This small molecule binds to this protein.
Small molecule (SMILES): CC(=O)N[C@H]1[C@H](O[C@H]2[C@H](O)[C@@H](NC(C)=O)CO[C@@H]2CO)O[C@H](CO)[C@@H](O)[C@@H]1O

Sequence of chain 1.P:
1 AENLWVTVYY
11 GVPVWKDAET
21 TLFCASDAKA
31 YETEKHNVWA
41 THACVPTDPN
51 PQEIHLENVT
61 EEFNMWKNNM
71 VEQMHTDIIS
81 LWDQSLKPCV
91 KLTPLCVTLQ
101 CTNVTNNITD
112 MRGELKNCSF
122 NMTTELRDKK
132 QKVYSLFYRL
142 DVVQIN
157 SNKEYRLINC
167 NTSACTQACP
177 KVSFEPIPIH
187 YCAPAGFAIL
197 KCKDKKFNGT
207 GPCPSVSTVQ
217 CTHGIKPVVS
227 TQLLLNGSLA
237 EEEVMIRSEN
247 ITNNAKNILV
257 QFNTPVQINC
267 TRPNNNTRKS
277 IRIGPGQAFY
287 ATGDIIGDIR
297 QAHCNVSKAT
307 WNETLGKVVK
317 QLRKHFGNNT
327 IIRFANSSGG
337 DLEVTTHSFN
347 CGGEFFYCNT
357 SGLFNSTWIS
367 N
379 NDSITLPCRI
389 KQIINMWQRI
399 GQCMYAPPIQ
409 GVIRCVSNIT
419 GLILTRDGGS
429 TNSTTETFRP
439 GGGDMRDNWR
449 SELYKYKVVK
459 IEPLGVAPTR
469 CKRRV

Binding-site contacts:
Ligand atom C2 contacts residue ASN167 of chain 1.P at 2.2 Å.
Ligand atom C6 contacts residue ARG162 of chain 1.P at 3.5 Å.
Ligand atom O3 contacts residue ASN167 of chain 1.P at 4.5 Å.
Ligand atom O7 contacts residue ARG278 of chain 1.H at 3.3 Å (salt-bridge).
Ligand atom O6 contacts residue ARG162 of chain 1.P at 3.4 Å (salt-bridge).
Ligand atom C5 contacts residue ILE164 of chain 1.P at 4.5 Å (hydrophobic).
Ligand atom O5 contacts residue ASN167 of chain 1.P at 1.8 Å (h-bond).
Ligand atom C4 contacts residue ASN167 of chain 1.P at 3.7 Å.
Ligand atom C6 contacts residue ASN167 of chain 1.P at 4.0 Å.
Ligand atom C6 contacts residue ILE164 of chain 1.P at 4.0 Å (hydrophobic).
Ligand atom C1 contacts residue ASN167 of chain 1.P at 1.4 Å.
Ligand atom O6 contacts residue ASN167 of chain 1.P at 4.3 Å.
Ligand atom C7 contacts residue ARG278 of chain 1.H at 4.2 Å.
Ligand atom O5 contacts residue ARG162 of chain 1.P at 3.5 Å (salt-bridge).
Ligand atom O7 contacts residue ASN167 of chain 1.P at 3.1 Å (h-bond).
Ligand atom C7 contacts residue ASN167 of chain 1.P at 3.4 Å.
Ligand atom N2 contacts residue ASN167 of chain 1.P at 3.1 Å (h-bond).
Ligand atom C5 contacts residue ASN167 of chain 1.P at 3.1 Å.
Ligand atom C3 contacts residue ASN167 of chain 1.P at 3.5 Å.
Ligand atom C5 contacts residue ARG162 of chain 1.P at 4.2 Å.
Ligand atom O6 contacts residue VAL144 of chain 1.P at 4.3 Å.
Ligand atom C6 contacts residue VAL144 of chain 1.P at 4.5 Å (hydrophobic).

Sequence of chain 1.H:
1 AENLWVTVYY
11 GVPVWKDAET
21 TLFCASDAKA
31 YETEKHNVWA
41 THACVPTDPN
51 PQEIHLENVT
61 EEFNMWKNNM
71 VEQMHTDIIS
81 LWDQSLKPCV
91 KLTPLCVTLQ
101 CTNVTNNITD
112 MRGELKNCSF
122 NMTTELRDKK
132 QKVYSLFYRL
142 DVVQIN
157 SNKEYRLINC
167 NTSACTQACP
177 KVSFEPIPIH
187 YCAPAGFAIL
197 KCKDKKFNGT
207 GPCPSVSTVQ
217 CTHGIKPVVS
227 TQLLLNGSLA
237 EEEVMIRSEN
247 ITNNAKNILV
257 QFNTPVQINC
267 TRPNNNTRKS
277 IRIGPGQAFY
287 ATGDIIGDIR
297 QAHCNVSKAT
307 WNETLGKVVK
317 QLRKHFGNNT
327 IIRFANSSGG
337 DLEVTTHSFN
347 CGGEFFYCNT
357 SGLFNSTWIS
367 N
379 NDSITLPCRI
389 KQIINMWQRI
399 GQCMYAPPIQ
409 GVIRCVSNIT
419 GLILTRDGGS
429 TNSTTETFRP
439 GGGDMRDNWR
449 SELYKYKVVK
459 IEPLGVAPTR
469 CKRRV